Sequence of chain 1.A:
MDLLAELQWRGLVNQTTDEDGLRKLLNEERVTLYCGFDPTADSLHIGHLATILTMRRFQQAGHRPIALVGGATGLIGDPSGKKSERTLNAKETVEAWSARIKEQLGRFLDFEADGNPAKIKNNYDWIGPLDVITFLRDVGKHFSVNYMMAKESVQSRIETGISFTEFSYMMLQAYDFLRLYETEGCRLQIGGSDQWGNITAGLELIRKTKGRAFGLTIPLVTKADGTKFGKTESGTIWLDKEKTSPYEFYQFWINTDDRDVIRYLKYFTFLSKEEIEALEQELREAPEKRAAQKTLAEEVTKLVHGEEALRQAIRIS

The protein below binds the small molecule below.
Small molecule (SMILES): Nc1ncnc2c1ncn2[C@@H]1O[C@H](CO[P](=O)([O-])OC[C@@H](N)Cc2ccc(O)cc2)[C@@H](O)[C@H]1O

Binding-site contacts:
Ligand atom N1 contacts residue VAL223 of chain 1.A at 3.5 Å.
Ligand atom O1P contacts residue ASP38 of chain 1.A at 3.5 Å (salt-bridge).
Ligand atom C2 contacts residue LEU222 of chain 1.A at 3.2 Å (hydrophobic).
Ligand atom C4 contacts residue GLY47 of chain 1.A at 2.9 Å.
Ligand atom NH2 contacts residue GLN173 of chain 1.A at 3.1 Å (h-bond).
Ligand atom CD1 contacts residue GLY36 of chain 1.A at 3.2 Å.
Ligand atom CA contacts residue GLN195 of chain 1.A at 3.4 Å.
Ligand atom CD1 contacts residue GLN173 of chain 1.A at 3.5 Å.
Ligand atom OH contacts residue ASP176 of chain 1.A at 2.6 Å (salt-bridge).
Ligand atom CD2 contacts residue ASP38 of chain 1.A at 3.0 Å.
Ligand atom OH contacts residue TYR34 of chain 1.A at 3.3 Å (h-bond).
Ligand atom CZ contacts residue LEU68 of chain 1.A at 3.6 Å (hydrophobic).
Ligand atom N3 contacts residue LEU222 of chain 1.A at 3.5 Å.
Ligand atom C6 contacts residue GLY47 of chain 1.A at 3.1 Å.
Ligand atom CE1 contacts residue GLN173 of chain 1.A at 3.3 Å.
Ligand atom NH2 contacts residue TYR169 of chain 1.A at 2.7 Å (h-bond).
Ligand atom CB contacts residue GLY36 of chain 1.A at 3.5 Å.
Ligand atom CB contacts residue ASP38 of chain 1.A at 3.5 Å.
Ligand atom C8 contacts residue GLY47 of chain 1.A at 3.6 Å.
Ligand atom CZ contacts residue ASP176 of chain 1.A at 3.5 Å.
Ligand atom O2' contacts residue ASP194 of chain 1.A at 3.0 Å (salt-bridge).
Ligand atom N1 contacts residue GLY47 of chain 1.A at 3.5 Å (h-bond).
Ligand atom N7 contacts residue GLY47 of chain 1.A at 3.2 Å (h-bond).
Ligand atom C2 contacts residue GLY47 of chain 1.A at 3.6 Å.
Ligand atom O3' contacts residue GLY192 of chain 1.A at 3.4 Å (h-bond).
Ligand atom CA contacts residue GLN173 of chain 1.A at 3.4 Å.
Ligand atom NH2 contacts residue ASP78 of chain 1.A at 2.7 Å (salt-bridge).
Ligand atom CE1 contacts residue GLY36 of chain 1.A at 3.5 Å.
Ligand atom CE2 contacts residue ASN123 of chain 1.A at 3.5 Å.
Ligand atom N1 contacts residue LEU222 of chain 1.A at 3.2 Å.
Ligand atom C5' contacts residue HIS48 of chain 1.A at 3.4 Å.
Ligand atom CE2 contacts residue ASP176 of chain 1.A at 3.5 Å.
Ligand atom CD2 contacts residue THR73 of chain 1.A at 3.4 Å.
Ligand atom N9 contacts residue GLY47 of chain 1.A at 3.4 Å (h-bond).
Ligand atom C6 contacts residue LEU222 of chain 1.A at 3.5 Å (hydrophobic).
Ligand atom C contacts residue GLN195 of chain 1.A at 3.5 Å.
Ligand atom O2' contacts residue GLY192 of chain 1.A at 3.0 Å.
Ligand atom CD2 contacts residue TYR169 of chain 1.A at 3.2 Å (hydrophobic).
Ligand atom N3 contacts residue GLY47 of chain 1.A at 3.4 Å (h-bond).
Ligand atom C5 contacts residue GLY47 of chain 1.A at 2.8 Å.